Sequence of chain 1.C:
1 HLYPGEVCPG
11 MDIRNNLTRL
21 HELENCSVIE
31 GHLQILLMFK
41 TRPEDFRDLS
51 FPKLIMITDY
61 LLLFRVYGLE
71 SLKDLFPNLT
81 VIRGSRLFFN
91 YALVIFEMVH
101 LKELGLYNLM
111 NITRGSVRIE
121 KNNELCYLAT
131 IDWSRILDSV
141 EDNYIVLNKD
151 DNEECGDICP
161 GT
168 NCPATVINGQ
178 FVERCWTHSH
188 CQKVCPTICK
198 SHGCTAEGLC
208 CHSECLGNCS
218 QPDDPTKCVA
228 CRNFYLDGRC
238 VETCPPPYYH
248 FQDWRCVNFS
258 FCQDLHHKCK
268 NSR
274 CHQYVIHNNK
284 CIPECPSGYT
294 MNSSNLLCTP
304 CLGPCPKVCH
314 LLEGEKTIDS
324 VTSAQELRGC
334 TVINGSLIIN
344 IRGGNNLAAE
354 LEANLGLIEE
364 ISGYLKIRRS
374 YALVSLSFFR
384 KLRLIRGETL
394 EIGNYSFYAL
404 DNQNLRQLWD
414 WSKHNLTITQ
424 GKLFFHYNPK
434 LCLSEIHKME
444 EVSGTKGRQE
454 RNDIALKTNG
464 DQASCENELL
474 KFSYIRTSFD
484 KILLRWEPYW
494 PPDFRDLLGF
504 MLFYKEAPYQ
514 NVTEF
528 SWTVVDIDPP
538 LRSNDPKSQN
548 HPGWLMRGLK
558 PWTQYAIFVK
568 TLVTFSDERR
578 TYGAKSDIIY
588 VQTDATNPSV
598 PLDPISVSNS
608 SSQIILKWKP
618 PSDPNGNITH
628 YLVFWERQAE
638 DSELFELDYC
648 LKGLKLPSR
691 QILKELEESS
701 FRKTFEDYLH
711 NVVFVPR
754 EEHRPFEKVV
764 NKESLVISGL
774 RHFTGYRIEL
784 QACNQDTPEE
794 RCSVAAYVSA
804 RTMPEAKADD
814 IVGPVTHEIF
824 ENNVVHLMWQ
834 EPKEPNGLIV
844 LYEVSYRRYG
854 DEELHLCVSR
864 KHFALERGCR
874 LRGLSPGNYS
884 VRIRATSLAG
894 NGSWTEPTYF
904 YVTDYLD

The small molecule below binds the protein below.
Small molecule (SMILES): CC(=O)N[C@@H]1[C@@H](O)[C@H](O)[C@@H](CO)O[C@H]1O

Binding-site contacts:
Ligand atom C1 contacts residue ASN397 of chain 1.C at 1.4 Å.
Ligand atom O7 contacts residue ASN397 of chain 1.C at 3.4 Å (h-bond).
Ligand atom N2 contacts residue ASN397 of chain 1.C at 2.9 Å (h-bond).
Ligand atom C7 contacts residue ASN397 of chain 1.C at 3.3 Å.
Ligand atom C5 contacts residue ASN397 of chain 1.C at 3.8 Å.
Ligand atom C4 contacts residue ASN397 of chain 1.C at 4.3 Å.
Ligand atom C3 contacts residue ASN397 of chain 1.C at 3.8 Å.
Ligand atom C8 contacts residue ASN397 of chain 1.C at 4.5 Å.
Ligand atom C2 contacts residue ASN397 of chain 1.C at 2.5 Å.
Ligand atom O5 contacts residue ASN397 of chain 1.C at 2.5 Å (h-bond).